The protein below binds the small molecule below.
Small molecule (SMILES): Cc1cn([C@H]2C[C@H](O[P](=O)(O)OC[C@H]3O[C@@H](n4cc(C)c(=O)[nH]c4=O)C[C@@H]3O[P](=O)(O)OC[C@H]3O[C@@H](n4cc(C)c(=O)[nH]c4=O)C[C@@H]3O[P](=O)(O)OC[C@H]3O[C@@H](n4cc(C)c(=O)[nH]c4=O)C[C@@H]3O[P](=O)(O)OC[C@H]3O[C@@H](n4cc(C)c(=O)[nH]c4=O)C[C@@H]3O[P](=O)(O)OC[C@H]3O[C@@H](n4cc(C)c(=O)[nH]c4=O)C[C@@H]3O[P](=O)(O)OC[C@H]3O[C@@H](n4cc(C)c(=O)[nH]c4=O)C[C@@H]3O[P](=O)(O)OC[C@H]3O[C@@H](n4cc(C)c(=O)[nH]c4=O)C[C@@H]3O[P](=O)(O)OC[C@H]3O[C@@H](n4cc(C)c(=O)[nH]c4=O)C[C@@H]3O)[C@@H](COP(=O)=O)O2)c(=O)[nH]c1=O

Binding-site contacts:
Ligand atom C7 contacts residue GLU76 of chain 19.A at 3.5 Å.
Ligand atom O4' contacts residue ASP94 of chain 19.A at 3.4 Å (salt-bridge).
Ligand atom OP2 contacts residue LYS107 of chain 19.A at 2.8 Å (salt-bridge).
Ligand atom C7 contacts residue LYS42 of chain 19.A at 3.0 Å.
Ligand atom O4 contacts residue LYS42 of chain 19.A at 3.5 Å.
Ligand atom O2 contacts residue PHE12 of chain 8.A at 3.1 Å.
Ligand atom O4 contacts residue SER16 of chain 8.A at 2.9 Å (h-bond).
Ligand atom C4 contacts residue PHE18 of chain 8.A at 3.4 Å (hydrophobic).
Ligand atom O4' contacts residue MET50 of chain 19.A at 3.3 Å.
Ligand atom N1 contacts residue MET97 of chain 19.A at 3.5 Å (h-bond).
Ligand atom O4' contacts residue TRP64 of chain 8.A at 2.7 Å (h-bond).
Ligand atom O2 contacts residue TYR62 of chain 8.A at 3.4 Å.
Ligand atom O2 contacts residue ASP94 of chain 19.A at 3.0 Å (salt-bridge).
Ligand atom O2 contacts residue ARG60 of chain 8.A at 2.9 Å.
Ligand atom C6 contacts residue TRP64 of chain 8.A at 3.3 Å (hydrophobic).
Ligand atom N3 contacts residue PHE92 of chain 19.A at 3.0 Å (h-bond).
Ligand atom OP1 contacts residue TYR62 of chain 8.A at 3.1 Å (h-bond).
Ligand atom O2 contacts residue TRP64 of chain 8.A at 3.4 Å.
Ligand atom O4 contacts residue ARG45 of chain 19.A at 3.2 Å (salt-bridge).
Ligand atom C7 contacts residue HIS93 of chain 19.A at 3.4 Å.
Ligand atom C4 contacts residue PHE92 of chain 19.A at 3.3 Å (hydrophobic).
Ligand atom OP1 contacts residue ALA71 of chain 19.A at 3.0 Å (h-bond).
Ligand atom N3 contacts residue PHE12 of chain 8.A at 3.1 Å.
Ligand atom OP1 contacts residue LYS107 of chain 19.A at 2.8 Å (salt-bridge).
Ligand atom C2 contacts residue MET97 of chain 19.A at 3.4 Å (hydrophobic).
Ligand atom O4 contacts residue PHE92 of chain 19.A at 3.5 Å (h-bond).
Ligand atom C2 contacts residue PHE12 of chain 8.A at 3.1 Å (hydrophobic).
Ligand atom C5' contacts residue TYR62 of chain 8.A at 3.4 Å (hydrophobic).
Ligand atom C4 contacts residue PHE12 of chain 8.A at 3.5 Å (hydrophobic).
Ligand atom O4' contacts residue HIS93 of chain 19.A at 3.4 Å.
Ligand atom C1' contacts residue ASP94 of chain 19.A at 3.4 Å.
Ligand atom C5 contacts residue HIS93 of chain 19.A at 3.4 Å.
Ligand atom N3 contacts residue PHE18 of chain 8.A at 3.4 Å.
Ligand atom O4 contacts residue PHE12 of chain 8.A at 3.5 Å.
Ligand atom C4 contacts residue ARG45 of chain 19.A at 3.3 Å.
Ligand atom N3 contacts residue ARG45 of chain 19.A at 2.6 Å (salt-bridge).
Ligand atom OP1 contacts residue HIS93 of chain 19.A at 2.7 Å (h-bond).
Ligand atom O2 contacts residue MET97 of chain 19.A at 2.9 Å.
Ligand atom C6 contacts residue HIS93 of chain 19.A at 3.5 Å.
Ligand atom OP1 contacts residue LYS61 of chain 8.A at 2.9 Å.

Sequence of chain 8.A:
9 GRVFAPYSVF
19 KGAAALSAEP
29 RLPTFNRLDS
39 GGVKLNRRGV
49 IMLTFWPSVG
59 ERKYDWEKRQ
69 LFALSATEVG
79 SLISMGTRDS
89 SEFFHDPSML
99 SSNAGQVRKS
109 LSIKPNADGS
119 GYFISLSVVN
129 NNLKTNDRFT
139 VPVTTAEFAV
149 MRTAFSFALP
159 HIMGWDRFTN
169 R

Sequence of chain 19.A:
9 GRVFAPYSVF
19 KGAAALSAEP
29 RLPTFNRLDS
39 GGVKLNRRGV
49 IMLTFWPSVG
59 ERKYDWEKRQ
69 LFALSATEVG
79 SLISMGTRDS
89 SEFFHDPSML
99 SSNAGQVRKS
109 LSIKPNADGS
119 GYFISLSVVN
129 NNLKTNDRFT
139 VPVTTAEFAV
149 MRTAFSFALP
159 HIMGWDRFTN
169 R

Sequence of chain 22.A:
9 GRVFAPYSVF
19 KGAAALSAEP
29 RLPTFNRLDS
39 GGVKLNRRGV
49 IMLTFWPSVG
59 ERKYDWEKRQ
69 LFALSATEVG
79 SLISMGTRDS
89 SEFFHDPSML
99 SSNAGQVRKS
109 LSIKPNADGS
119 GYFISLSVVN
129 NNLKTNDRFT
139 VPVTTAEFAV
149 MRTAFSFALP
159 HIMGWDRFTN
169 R